The protein below binds the small molecule below.
Small molecule (SMILES): CC(=O)N[C@@H]1[C@@H](O)[C@H](O)[C@@H](CO)O[C@H]1O

Binding-site contacts:
Ligand atom C8 contacts residue ARG326 of chain 1.D at 3.8 Å.
Ligand atom O5 contacts residue THR47 of chain 1.D at 4.0 Å.
Ligand atom O7 contacts residue ASN45 of chain 1.D at 3.6 Å (h-bond).
Ligand atom O5 contacts residue ASN45 of chain 1.D at 2.4 Å (h-bond).
Ligand atom C3 contacts residue ASN45 of chain 1.D at 3.8 Å.
Ligand atom C1 contacts residue ASN45 of chain 1.D at 1.5 Å.
Ligand atom N2 contacts residue ASN45 of chain 1.D at 3.0 Å (h-bond).
Ligand atom O5 contacts residue ASN50 of chain 1.D at 3.2 Å (h-bond).
Ligand atom O6 contacts residue ASN50 of chain 1.D at 3.7 Å.
Ligand atom C6 contacts residue THR47 of chain 1.D at 3.9 Å.
Ligand atom C5 contacts residue ASN50 of chain 1.D at 4.3 Å.
Ligand atom C4 contacts residue ASN45 of chain 1.D at 4.2 Å.
Ligand atom O6 contacts residue GLU49 of chain 1.D at 3.7 Å.
Ligand atom C2 contacts residue ASN45 of chain 1.D at 2.5 Å.
Ligand atom C7 contacts residue ASN45 of chain 1.D at 3.5 Å.
Ligand atom C1 contacts residue THR47 of chain 1.D at 4.5 Å.
Ligand atom C6 contacts residue GLU49 of chain 1.D at 4.4 Å.
Ligand atom C1 contacts residue ASN50 of chain 1.D at 3.8 Å.
Ligand atom C6 contacts residue ASN50 of chain 1.D at 4.2 Å.
Ligand atom O6 contacts residue THR47 of chain 1.D at 2.6 Å (h-bond).
Ligand atom C6 contacts residue ARG53 of chain 1.D at 4.3 Å.
Ligand atom C5 contacts residue THR47 of chain 1.D at 4.3 Å.
Ligand atom C5 contacts residue ASN45 of chain 1.D at 3.7 Å.

Sequence of chain 1.D:
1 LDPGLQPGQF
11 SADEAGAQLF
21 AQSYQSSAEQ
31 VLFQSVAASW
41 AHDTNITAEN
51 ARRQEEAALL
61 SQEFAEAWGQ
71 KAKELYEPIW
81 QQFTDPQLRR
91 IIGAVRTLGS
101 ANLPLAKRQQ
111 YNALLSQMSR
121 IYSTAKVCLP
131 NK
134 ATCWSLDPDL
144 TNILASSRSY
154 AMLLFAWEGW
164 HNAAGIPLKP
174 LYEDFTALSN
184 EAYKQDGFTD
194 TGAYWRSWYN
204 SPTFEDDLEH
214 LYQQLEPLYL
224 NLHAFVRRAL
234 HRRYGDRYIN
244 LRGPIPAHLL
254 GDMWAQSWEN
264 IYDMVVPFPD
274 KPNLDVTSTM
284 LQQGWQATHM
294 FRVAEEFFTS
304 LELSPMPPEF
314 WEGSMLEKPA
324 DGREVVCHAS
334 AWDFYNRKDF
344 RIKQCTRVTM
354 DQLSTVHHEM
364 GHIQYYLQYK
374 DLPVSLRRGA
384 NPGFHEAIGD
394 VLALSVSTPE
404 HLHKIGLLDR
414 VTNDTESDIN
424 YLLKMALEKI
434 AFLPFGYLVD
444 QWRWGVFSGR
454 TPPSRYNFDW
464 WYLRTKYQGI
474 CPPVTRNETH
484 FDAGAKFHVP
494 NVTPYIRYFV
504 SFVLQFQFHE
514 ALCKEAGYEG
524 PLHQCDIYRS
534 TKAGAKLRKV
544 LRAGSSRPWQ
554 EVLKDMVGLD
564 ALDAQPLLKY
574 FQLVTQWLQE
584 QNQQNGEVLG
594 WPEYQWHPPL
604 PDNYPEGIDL